Binding-site contacts:
Ligand atom O7 contacts residue TYR135 of chain 2.A at 3.3 Å.
Ligand atom C7 contacts residue ASN118 of chain 2.A at 3.1 Å.
Ligand atom C8 contacts residue TYR135 of chain 2.A at 4.5 Å (hydrophobic).
Ligand atom O5 contacts residue TYR135 of chain 2.A at 4.3 Å.
Ligand atom C8 contacts residue ASN118 of chain 2.A at 4.3 Å.
Ligand atom O7 contacts residue VAL104 of chain 2.A at 4.3 Å.
Ligand atom C4 contacts residue ASN118 of chain 2.A at 4.2 Å.
Ligand atom C5 contacts residue ASN118 of chain 2.A at 3.7 Å.
Ligand atom C3 contacts residue ASN118 of chain 2.A at 3.8 Å.
Ligand atom N2 contacts residue ASN118 of chain 2.A at 2.9 Å (h-bond).
Ligand atom C7 contacts residue THR105 of chain 2.A at 3.4 Å.
Ligand atom C8 contacts residue ASP290 of chain 2.A at 4.5 Å.
Ligand atom C1 contacts residue TYR135 of chain 2.A at 3.9 Å (hydrophobic).
Ligand atom C7 contacts residue TYR135 of chain 2.A at 4.2 Å (hydrophobic).
Ligand atom N2 contacts residue THR105 of chain 2.A at 4.3 Å.
Ligand atom O4 contacts residue TYR135 of chain 2.A at 4.2 Å.
Ligand atom O7 contacts residue ASN103 of chain 2.A at 4.4 Å.
Ligand atom C8 contacts residue LEU137 of chain 2.A at 4.3 Å (hydrophobic).
Ligand atom C2 contacts residue TYR135 of chain 2.A at 4.3 Å (hydrophobic).
Ligand atom C2 contacts residue ASN118 of chain 2.A at 2.5 Å.
Ligand atom O6 contacts residue TYR135 of chain 2.A at 4.2 Å.
Ligand atom C8 contacts residue VAL104 of chain 2.A at 3.8 Å (hydrophobic).
Ligand atom O5 contacts residue ASN118 of chain 2.A at 2.4 Å (h-bond).
Ligand atom O7 contacts residue THR105 of chain 2.A at 2.7 Å (h-bond).
Ligand atom O6 contacts residue SER120 of chain 2.A at 3.5 Å (h-bond).
Ligand atom C3 contacts residue TYR135 of chain 2.A at 3.9 Å (hydrophobic).
Ligand atom C4 contacts residue TYR135 of chain 2.A at 4.5 Å (hydrophobic).
Ligand atom C8 contacts residue THR105 of chain 2.A at 3.9 Å.
Ligand atom C5 contacts residue TYR135 of chain 2.A at 4.2 Å (hydrophobic).
Ligand atom N2 contacts residue TYR135 of chain 2.A at 4.3 Å.
Ligand atom C1 contacts residue ASN118 of chain 2.A at 1.4 Å.
Ligand atom O7 contacts residue ASN118 of chain 2.A at 3.0 Å (h-bond).

Sequence of chain 2.A:
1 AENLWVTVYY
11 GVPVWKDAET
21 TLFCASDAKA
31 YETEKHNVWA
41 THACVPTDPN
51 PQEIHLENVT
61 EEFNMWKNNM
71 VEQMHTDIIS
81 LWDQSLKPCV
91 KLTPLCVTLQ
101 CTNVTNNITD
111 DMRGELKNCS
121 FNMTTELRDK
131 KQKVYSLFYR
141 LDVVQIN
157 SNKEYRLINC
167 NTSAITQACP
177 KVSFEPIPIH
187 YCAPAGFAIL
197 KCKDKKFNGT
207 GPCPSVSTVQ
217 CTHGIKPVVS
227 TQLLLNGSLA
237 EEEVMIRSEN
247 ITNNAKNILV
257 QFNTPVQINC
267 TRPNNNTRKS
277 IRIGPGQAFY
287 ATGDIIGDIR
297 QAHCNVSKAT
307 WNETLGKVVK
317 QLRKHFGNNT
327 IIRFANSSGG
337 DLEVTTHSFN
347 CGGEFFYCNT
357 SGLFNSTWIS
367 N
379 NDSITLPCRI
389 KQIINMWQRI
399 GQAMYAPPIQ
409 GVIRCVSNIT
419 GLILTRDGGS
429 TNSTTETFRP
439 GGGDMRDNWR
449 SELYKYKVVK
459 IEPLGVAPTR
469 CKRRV

The protein below binds the small molecule below.
Small molecule (SMILES): CC(=O)N[C@H]1[C@H](O[C@H]2[C@H](O)[C@@H](NC(C)=O)CO[C@@H]2CO)O[C@H](CO)[C@@H](O[C@@H]2O[C@H](CO[C@H]3O[C@H](CO)[C@@H](O)[C@H](O)[C@@H]3O)[C@@H](O)[C@H](O[C@H]3O[C@H](CO)[C@@H](O)[C@H](O)[C@@H]3O)[C@@H]2O)[C@@H]1O